Sequence of chain 2.A:
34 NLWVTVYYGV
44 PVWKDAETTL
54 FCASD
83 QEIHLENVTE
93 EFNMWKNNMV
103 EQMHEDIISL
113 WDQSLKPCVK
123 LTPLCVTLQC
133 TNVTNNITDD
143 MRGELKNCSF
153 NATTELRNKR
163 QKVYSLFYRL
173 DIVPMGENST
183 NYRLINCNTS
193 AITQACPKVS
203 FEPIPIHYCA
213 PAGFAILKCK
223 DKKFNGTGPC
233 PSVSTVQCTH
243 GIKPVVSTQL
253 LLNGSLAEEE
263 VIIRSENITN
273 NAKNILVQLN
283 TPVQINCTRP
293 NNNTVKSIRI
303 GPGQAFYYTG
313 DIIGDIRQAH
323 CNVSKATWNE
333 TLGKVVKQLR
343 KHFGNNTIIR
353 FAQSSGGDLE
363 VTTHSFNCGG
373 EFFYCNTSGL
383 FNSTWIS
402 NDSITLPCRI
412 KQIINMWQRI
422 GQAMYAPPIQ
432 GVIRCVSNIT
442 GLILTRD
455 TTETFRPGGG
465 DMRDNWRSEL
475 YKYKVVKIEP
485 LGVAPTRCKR

This protein binds this small molecule.
Small molecule (SMILES): CC(=O)N[C@@H]1[C@@H](O)[C@H](O)[C@@H](CO)O[C@H]1O

Sequence of chain 2.B:
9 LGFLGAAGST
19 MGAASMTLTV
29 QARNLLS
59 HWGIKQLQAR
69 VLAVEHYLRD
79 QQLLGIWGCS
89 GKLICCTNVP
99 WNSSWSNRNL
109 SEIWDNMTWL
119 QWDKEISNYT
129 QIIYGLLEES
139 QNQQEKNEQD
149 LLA

Binding-site contacts:
Ligand atom C8 contacts residue GLY13 of chain 2.B at 3.9 Å.
Ligand atom C7 contacts residue SER17 of chain 2.B at 3.9 Å.
Ligand atom O7 contacts residue SER17 of chain 2.B at 3.0 Å.
Ligand atom C1 contacts residue ASN89 of chain 2.A at 1.5 Å.
Ligand atom O7 contacts residue GLY16 of chain 2.B at 4.3 Å.
Ligand atom C7 contacts residue GLY16 of chain 2.B at 4.5 Å.
Ligand atom O5 contacts residue ASN89 of chain 2.A at 2.5 Å (h-bond).
Ligand atom O7 contacts residue ASN89 of chain 2.A at 4.1 Å.
Ligand atom C7 contacts residue ASN89 of chain 2.A at 3.6 Å.
Ligand atom N2 contacts residue GLU88 of chain 2.A at 3.6 Å.
Ligand atom N2 contacts residue ASN89 of chain 2.A at 2.8 Å (h-bond).
Ligand atom C8 contacts residue GLU88 of chain 2.A at 3.8 Å.
Ligand atom C8 contacts residue SER17 of chain 2.B at 4.1 Å.
Ligand atom C2 contacts residue ASN89 of chain 2.A at 2.5 Å.
Ligand atom C5 contacts residue ASN89 of chain 2.A at 3.8 Å.
Ligand atom C3 contacts residue ASN89 of chain 2.A at 3.9 Å.
Ligand atom C2 contacts residue GLU88 of chain 2.A at 4.4 Å.
Ligand atom C7 contacts residue GLU88 of chain 2.A at 4.3 Å.
Ligand atom C1 contacts residue GLU88 of chain 2.A at 4.2 Å.
Ligand atom C4 contacts residue ASN89 of chain 2.A at 4.3 Å.